Binding-site contacts:
Ligand atom N2 contacts residue ASN613 of chain 1.C at 2.9 Å (h-bond).
Ligand atom C7 contacts residue ILE831 of chain 1.A at 4.2 Å (hydrophobic).
Ligand atom C8 contacts residue ILE831 of chain 1.A at 3.8 Å (hydrophobic).
Ligand atom C1 contacts residue ASN613 of chain 1.C at 1.4 Å.
Ligand atom C7 contacts residue ASN613 of chain 1.C at 3.2 Å.
Ligand atom C8 contacts residue ASN613 of chain 1.C at 4.4 Å.
Ligand atom O5 contacts residue ASN613 of chain 1.C at 2.4 Å (h-bond).
Ligand atom C5 contacts residue THR615 of chain 1.C at 3.5 Å.
Ligand atom C1 contacts residue THR615 of chain 1.C at 3.5 Å.
Ligand atom C2 contacts residue ASN613 of chain 1.C at 2.4 Å.
Ligand atom O7 contacts residue ILE831 of chain 1.A at 3.8 Å.
Ligand atom C3 contacts residue ASN613 of chain 1.C at 3.8 Å.
Ligand atom O5 contacts residue THR615 of chain 1.C at 3.1 Å (h-bond).
Ligand atom O5 contacts residue GLN833 of chain 1.A at 4.3 Å.
Ligand atom O7 contacts residue ASN613 of chain 1.C at 3.1 Å (h-bond).
Ligand atom C5 contacts residue ASN613 of chain 1.C at 3.7 Å.
Ligand atom C4 contacts residue ASN613 of chain 1.C at 4.2 Å.
Ligand atom C1 contacts residue GLN833 of chain 1.A at 4.4 Å.
Ligand atom C6 contacts residue THR615 of chain 1.C at 3.8 Å.
Ligand atom O7 contacts residue GLN833 of chain 1.A at 4.1 Å.

The small molecule below binds the protein below.
Small molecule (SMILES): CC(=O)N[C@@H]1[C@@H](O)[C@H](O)[C@@H](CO)O[C@H]1O

Sequence of chain 1.C:
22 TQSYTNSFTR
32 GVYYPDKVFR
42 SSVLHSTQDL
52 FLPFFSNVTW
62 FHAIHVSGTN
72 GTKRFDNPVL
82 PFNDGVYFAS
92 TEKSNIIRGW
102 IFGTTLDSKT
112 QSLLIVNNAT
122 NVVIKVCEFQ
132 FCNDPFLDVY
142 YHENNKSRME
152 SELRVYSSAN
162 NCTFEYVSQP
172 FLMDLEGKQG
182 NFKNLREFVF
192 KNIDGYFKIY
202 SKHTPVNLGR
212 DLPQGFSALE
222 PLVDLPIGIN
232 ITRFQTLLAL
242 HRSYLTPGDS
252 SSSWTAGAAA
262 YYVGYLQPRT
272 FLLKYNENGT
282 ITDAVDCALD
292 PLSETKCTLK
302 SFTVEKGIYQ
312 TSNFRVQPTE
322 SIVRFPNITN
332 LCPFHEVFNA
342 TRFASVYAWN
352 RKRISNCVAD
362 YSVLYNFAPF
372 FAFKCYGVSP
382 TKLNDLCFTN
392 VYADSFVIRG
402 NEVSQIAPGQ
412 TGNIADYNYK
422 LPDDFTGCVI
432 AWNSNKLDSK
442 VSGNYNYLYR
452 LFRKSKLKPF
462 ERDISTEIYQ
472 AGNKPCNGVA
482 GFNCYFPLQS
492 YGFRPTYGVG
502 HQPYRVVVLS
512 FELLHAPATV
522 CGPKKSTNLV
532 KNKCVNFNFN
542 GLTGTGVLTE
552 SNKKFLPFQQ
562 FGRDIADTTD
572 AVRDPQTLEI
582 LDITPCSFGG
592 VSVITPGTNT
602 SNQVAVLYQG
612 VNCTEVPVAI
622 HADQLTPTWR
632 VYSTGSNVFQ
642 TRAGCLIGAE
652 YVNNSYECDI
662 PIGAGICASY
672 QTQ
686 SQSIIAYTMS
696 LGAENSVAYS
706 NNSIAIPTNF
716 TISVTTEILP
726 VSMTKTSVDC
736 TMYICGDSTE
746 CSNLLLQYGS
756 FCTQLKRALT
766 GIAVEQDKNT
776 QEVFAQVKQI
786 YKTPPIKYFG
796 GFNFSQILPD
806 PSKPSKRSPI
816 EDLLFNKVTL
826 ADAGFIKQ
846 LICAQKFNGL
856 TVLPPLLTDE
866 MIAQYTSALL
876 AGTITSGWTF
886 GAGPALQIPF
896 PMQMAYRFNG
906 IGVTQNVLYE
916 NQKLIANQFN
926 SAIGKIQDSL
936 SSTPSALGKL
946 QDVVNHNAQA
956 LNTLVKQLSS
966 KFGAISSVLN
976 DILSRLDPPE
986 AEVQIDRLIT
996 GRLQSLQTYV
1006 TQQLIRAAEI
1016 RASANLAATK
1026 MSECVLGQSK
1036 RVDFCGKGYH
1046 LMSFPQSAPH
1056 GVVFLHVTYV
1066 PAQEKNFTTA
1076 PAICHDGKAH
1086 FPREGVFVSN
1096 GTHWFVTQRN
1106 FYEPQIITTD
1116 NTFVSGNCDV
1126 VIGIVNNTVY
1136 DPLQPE

Sequence of chain 1.A:
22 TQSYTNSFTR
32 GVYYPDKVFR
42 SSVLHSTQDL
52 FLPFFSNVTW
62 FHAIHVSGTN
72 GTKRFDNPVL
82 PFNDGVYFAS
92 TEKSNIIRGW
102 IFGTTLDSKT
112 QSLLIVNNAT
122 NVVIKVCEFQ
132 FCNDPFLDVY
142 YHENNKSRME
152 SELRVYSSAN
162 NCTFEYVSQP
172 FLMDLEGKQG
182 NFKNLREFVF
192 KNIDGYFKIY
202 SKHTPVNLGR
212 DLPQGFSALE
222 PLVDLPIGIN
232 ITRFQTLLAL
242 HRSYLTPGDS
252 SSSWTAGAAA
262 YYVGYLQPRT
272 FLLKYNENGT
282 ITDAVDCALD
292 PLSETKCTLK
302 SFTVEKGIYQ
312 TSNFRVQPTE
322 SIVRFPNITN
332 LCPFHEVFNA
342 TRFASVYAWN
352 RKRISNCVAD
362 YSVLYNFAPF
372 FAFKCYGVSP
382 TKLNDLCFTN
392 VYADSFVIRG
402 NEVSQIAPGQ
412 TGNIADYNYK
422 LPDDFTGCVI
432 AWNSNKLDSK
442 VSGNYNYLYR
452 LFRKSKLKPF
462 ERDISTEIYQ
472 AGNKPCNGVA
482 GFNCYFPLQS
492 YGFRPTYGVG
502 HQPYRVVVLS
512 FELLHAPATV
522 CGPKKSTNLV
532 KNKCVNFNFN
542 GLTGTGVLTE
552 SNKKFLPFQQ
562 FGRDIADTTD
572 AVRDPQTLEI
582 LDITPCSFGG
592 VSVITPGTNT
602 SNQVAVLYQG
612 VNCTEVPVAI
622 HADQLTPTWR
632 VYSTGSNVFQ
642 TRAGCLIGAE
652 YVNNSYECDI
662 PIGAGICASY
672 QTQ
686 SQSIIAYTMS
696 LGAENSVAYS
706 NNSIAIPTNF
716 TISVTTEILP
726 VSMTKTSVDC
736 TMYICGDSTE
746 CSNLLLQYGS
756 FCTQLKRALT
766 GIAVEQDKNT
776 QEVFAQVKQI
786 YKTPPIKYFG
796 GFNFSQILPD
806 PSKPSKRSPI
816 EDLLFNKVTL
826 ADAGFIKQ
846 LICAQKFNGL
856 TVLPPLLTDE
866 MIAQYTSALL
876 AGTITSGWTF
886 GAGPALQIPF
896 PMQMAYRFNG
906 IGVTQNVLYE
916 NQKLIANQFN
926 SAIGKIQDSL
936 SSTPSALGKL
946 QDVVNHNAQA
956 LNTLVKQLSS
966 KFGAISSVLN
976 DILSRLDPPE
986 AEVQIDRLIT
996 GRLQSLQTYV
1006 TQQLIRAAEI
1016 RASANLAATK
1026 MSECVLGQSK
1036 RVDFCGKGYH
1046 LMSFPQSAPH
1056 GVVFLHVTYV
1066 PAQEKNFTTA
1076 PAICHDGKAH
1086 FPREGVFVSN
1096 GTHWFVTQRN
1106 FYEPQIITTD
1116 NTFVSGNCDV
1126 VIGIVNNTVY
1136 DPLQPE